Binding-site contacts:
Ligand atom C30 contacts residue ILE187 of chain 1.A at 3.6 Å (hydrophobic).
Ligand atom O19 contacts residue ARG87 of chain 1.A at 2.8 Å (salt-bridge).
Ligand atom C16 contacts residue PHE211 of chain 1.A at 3.2 Å (hydrophobic).
Ligand atom C10 contacts residue LEU324 of chain 1.A at 3.7 Å (hydrophobic).
Ligand atom C31 contacts residue SER281 of chain 1.A at 3.4 Å.
Ligand atom O43 contacts residue TYR189 of chain 1.A at 2.7 Å (h-bond).
Ligand atom C37 contacts residue PRO283 of chain 1.A at 4.0 Å (hydrophobic).
Ligand atom O19 contacts residue SER183 of chain 1.A at 2.7 Å (h-bond).
Ligand atom S17 contacts residue LEU324 of chain 1.A at 4.0 Å.
Ligand atom C1 contacts residue LEU321 of chain 1.A at 4.0 Å (hydrophobic).
Ligand atom S17 contacts residue HIS214 of chain 1.A at 3.4 Å (h-bond).
Ligand atom S17 contacts residue PHE211 of chain 1.A at 3.3 Å.
Ligand atom O20 contacts residue LEU321 of chain 1.A at 3.8 Å.
Ligand atom O42 contacts residue SER281 of chain 1.A at 2.6 Å (h-bond).
Ligand atom C7 contacts residue LEU324 of chain 1.A at 3.9 Å (hydrophobic).
Ligand atom O43 contacts residue VAL272 of chain 1.A at 3.9 Å.
Ligand atom C31 contacts residue ILE187 of chain 1.A at 3.7 Å (hydrophobic).
Ligand atom S17 contacts residue FE1 of chain 1.E at 3.6 Å.
Ligand atom N14 contacts residue CYS104 of chain 1.A at 3.8 Å.
Ligand atom C4 contacts residue PHE285 of chain 1.A at 4.0 Å (hydrophobic).
Ligand atom O20 contacts residue CYS104 of chain 1.A at 3.9 Å.
Ligand atom C2 contacts residue CYS104 of chain 1.A at 3.9 Å (hydrophobic).
Ligand atom O20 contacts residue ARG87 of chain 1.A at 2.7 Å (salt-bridge).
Ligand atom C1 contacts residue SER183 of chain 1.A at 3.7 Å.
Ligand atom C1 contacts residue CYS104 of chain 1.A at 3.9 Å (hydrophobic).
Ligand atom N14 contacts residue TYR91 of chain 1.A at 3.0 Å (h-bond).
Ligand atom O18 contacts residue PHE285 of chain 1.A at 3.2 Å.
Ligand atom O18 contacts residue PRO283 of chain 1.A at 3.4 Å.
Ligand atom C31 contacts residue TYR189 of chain 1.A at 3.7 Å (hydrophobic).
Ligand atom N11 contacts residue PHE285 of chain 1.A at 3.7 Å.
Ligand atom O18 contacts residue ILE187 of chain 1.A at 3.7 Å.
Ligand atom C30 contacts residue SER281 of chain 1.A at 3.7 Å.
Ligand atom C13 contacts residue ILE187 of chain 1.A at 4.0 Å (hydrophobic).
Ligand atom O42 contacts residue TYR189 of chain 1.A at 3.5 Å.
Ligand atom O42 contacts residue GLN225 of chain 1.A at 3.7 Å.
Ligand atom C32 contacts residue SER281 of chain 1.A at 3.8 Å.
Ligand atom C3 contacts residue LEU321 of chain 1.A at 3.8 Å (hydrophobic).
Ligand atom C1 contacts residue ARG87 of chain 1.A at 3.4 Å.
Ligand atom C33 contacts residue FE1 of chain 1.E at 3.8 Å.
Ligand atom O15 contacts residue LEU324 of chain 1.A at 3.6 Å.

A protein and the small-molecule ligand that binds it are described below.
Small molecule (SMILES): CC(C)[C@@H](NC(=O)[C@H](CS)NC(=O)CCC[C@H](N)C(=O)O)C(=O)O

Sequence of chain 1.A:
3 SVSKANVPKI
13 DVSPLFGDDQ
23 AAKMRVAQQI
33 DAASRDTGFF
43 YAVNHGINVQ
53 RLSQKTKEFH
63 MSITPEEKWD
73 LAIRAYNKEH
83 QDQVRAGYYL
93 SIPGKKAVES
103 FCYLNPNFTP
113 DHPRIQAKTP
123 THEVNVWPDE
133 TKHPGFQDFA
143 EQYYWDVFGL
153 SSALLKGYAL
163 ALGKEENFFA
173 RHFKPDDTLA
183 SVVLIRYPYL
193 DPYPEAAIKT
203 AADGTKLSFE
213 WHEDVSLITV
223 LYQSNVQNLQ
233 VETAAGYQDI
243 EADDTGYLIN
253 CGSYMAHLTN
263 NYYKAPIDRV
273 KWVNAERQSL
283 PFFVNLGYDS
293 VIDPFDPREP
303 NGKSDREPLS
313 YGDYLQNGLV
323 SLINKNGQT